Sequence of chain 4.B:
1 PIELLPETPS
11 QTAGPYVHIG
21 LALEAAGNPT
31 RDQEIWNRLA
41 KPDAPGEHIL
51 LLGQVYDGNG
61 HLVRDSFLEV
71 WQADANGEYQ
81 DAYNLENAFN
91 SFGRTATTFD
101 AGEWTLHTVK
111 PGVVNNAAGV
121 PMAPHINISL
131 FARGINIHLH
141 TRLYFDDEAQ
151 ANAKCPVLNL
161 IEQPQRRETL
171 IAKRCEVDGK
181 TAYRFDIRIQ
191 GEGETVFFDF

A protein and the small-molecule ligand that binds it are described below.
Small molecule (SMILES): Oc1ccc(F)cc1O

Binding-site contacts:
Ligand atom C6 contacts residue ALA153 of chain 4.B at 4.5 Å (hydrophobic).
Ligand atom C5 contacts residue ILE171 of chain 4.B at 4.1 Å (hydrophobic).
Ligand atom C3 contacts residue PRO164 of chain 4.B at 3.9 Å (hydrophobic).
Ligand atom C4 contacts residue GLU168 of chain 4.B at 4.1 Å.
Ligand atom F9 contacts residue ARG167 of chain 4.B at 3.9 Å.
Ligand atom C4 contacts residue ARG167 of chain 4.B at 3.8 Å.
Ligand atom C6 contacts residue ASN152 of chain 4.B at 4.0 Å.
Ligand atom C2 contacts residue ARG167 of chain 4.B at 3.8 Å.
Ligand atom C4 contacts residue PRO164 of chain 4.B at 4.5 Å (hydrophobic).
Ligand atom O8 contacts residue ARG167 of chain 4.B at 3.7 Å.
Ligand atom C5 contacts residue ARG167 of chain 4.B at 3.7 Å.
Ligand atom O7 contacts residue ASN159 of chain 4.B at 4.1 Å.
Ligand atom C2 contacts residue PRO164 of chain 4.B at 4.4 Å (hydrophobic).
Ligand atom O7 contacts residue ARG167 of chain 4.B at 3.1 Å (salt-bridge).
Ligand atom C6 contacts residue LEU158 of chain 4.B at 4.2 Å (hydrophobic).
Ligand atom C3 contacts residue GLU168 of chain 4.B at 4.3 Å.
Ligand atom O7 contacts residue ALA153 of chain 4.B at 4.1 Å.
Ligand atom C5 contacts residue ASN152 of chain 4.B at 4.5 Å.
Ligand atom O7 contacts residue ASN152 of chain 4.B at 4.5 Å.
Ligand atom C5 contacts residue LEU158 of chain 4.B at 4.4 Å (hydrophobic).
Ligand atom F9 contacts residue GLU168 of chain 4.B at 3.4 Å.
Ligand atom C3 contacts residue ARG167 of chain 4.B at 3.9 Å.
Ligand atom C4 contacts residue ILE171 of chain 4.B at 4.4 Å (hydrophobic).
Ligand atom C6 contacts residue ARG167 of chain 4.B at 3.8 Å.
Ligand atom F9 contacts residue ILE171 of chain 4.B at 3.5 Å.
Ligand atom O8 contacts residue PRO164 of chain 4.B at 3.5 Å.
Ligand atom C1 contacts residue ARG167 of chain 4.B at 3.4 Å.